A protein and the small-molecule ligand that binds it are described below.
Small molecule (SMILES): CC(=O)N[C@@H]1[C@@H](O)[C@H](O)[C@@H](CO)O[C@H]1O

Binding-site contacts:
Ligand atom O7 contacts residue ASN618 of chain 1.C at 3.8 Å.
Ligand atom O7 contacts residue LYS586 of chain 1.C at 3.8 Å.
Ligand atom C5 contacts residue ASN618 of chain 1.C at 3.6 Å.
Ligand atom N2 contacts residue LYS586 of chain 1.C at 4.1 Å.
Ligand atom O7 contacts residue THR562 of chain 1.C at 4.3 Å.
Ligand atom C2 contacts residue SER587 of chain 1.C at 4.5 Å.
Ligand atom O6 contacts residue VAL589 of chain 1.C at 3.8 Å.
Ligand atom N2 contacts residue ASN618 of chain 1.C at 2.9 Å (h-bond).
Ligand atom O5 contacts residue VAL589 of chain 1.C at 4.1 Å.
Ligand atom C8 contacts residue LYS586 of chain 1.C at 3.4 Å.
Ligand atom O5 contacts residue ASN618 of chain 1.C at 2.4 Å (h-bond).
Ligand atom C4 contacts residue LYS565 of chain 1.C at 4.3 Å.
Ligand atom C6 contacts residue VAL589 of chain 1.C at 4.5 Å (hydrophobic).
Ligand atom C7 contacts residue LYS586 of chain 1.C at 3.5 Å.
Ligand atom O6 contacts residue LYS565 of chain 1.C at 4.3 Å.
Ligand atom C3 contacts residue ASN618 of chain 1.C at 3.7 Å.
Ligand atom C8 contacts residue ASN618 of chain 1.C at 4.5 Å.
Ligand atom C4 contacts residue ASN618 of chain 1.C at 4.1 Å.
Ligand atom C2 contacts residue ASN618 of chain 1.C at 2.3 Å.
Ligand atom O5 contacts residue SER587 of chain 1.C at 4.4 Å.
Ligand atom C7 contacts residue SER587 of chain 1.C at 4.2 Å.
Ligand atom C1 contacts residue SER587 of chain 1.C at 4.3 Å.
Ligand atom C1 contacts residue ASN618 of chain 1.C at 1.4 Å.
Ligand atom O7 contacts residue SER587 of chain 1.C at 3.5 Å.
Ligand atom C7 contacts residue ASN618 of chain 1.C at 3.5 Å.

Sequence of chain 1.C:
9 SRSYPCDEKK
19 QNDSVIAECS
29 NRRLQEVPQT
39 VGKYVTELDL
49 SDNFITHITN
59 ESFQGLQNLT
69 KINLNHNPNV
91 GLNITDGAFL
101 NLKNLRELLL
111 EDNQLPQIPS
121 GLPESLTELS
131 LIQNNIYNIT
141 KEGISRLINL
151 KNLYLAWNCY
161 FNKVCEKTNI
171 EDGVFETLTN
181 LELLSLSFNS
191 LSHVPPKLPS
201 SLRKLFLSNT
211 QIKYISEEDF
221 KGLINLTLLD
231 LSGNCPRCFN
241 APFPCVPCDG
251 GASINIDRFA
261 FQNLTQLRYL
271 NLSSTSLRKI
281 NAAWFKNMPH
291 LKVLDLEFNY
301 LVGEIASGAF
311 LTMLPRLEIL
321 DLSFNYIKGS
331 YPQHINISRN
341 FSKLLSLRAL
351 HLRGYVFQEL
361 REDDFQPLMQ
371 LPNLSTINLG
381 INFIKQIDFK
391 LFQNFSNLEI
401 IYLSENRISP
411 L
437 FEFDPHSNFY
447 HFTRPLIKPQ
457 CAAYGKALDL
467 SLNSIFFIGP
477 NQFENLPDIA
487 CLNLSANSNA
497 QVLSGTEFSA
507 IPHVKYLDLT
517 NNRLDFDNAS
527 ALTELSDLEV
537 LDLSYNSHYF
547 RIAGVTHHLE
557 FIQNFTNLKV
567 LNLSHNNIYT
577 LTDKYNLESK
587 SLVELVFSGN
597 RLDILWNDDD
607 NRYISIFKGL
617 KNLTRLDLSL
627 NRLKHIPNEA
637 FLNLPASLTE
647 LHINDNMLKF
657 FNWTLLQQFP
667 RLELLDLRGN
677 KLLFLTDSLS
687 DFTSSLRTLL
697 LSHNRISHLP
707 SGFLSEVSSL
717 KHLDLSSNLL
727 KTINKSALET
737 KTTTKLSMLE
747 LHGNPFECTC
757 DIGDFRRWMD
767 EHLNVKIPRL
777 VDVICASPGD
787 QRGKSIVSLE